Binding-site contacts:
Ligand atom O13 contacts residue TRP38 of chain 1.A at 3.4 Å.
Ligand atom C1 contacts residue LYS37 of chain 1.A at 3.8 Å.
Ligand atom C12 contacts residue TRP38 of chain 1.A at 3.4 Å (hydrophobic).
Ligand atom C6 contacts residue PHE49 of chain 1.A at 4.1 Å (hydrophobic).
Ligand atom C8 contacts residue TRP38 of chain 1.A at 3.9 Å (hydrophobic).
Ligand atom N16 contacts residue TRP38 of chain 1.A at 3.6 Å.
Ligand atom C15 contacts residue TRP38 of chain 1.A at 3.6 Å (hydrophobic).
Ligand atom C2 contacts residue LEU36 of chain 1.A at 4.1 Å (hydrophobic).
Ligand atom C7 contacts residue TRP38 of chain 1.A at 3.8 Å (hydrophobic).
Ligand atom C6 contacts residue GLU39 of chain 1.A at 3.8 Å.
Ligand atom C4 contacts residue GLU39 of chain 1.A at 4.5 Å.
Ligand atom C1 contacts residue TRP38 of chain 1.A at 3.5 Å (hydrophobic).
Ligand atom C3 contacts residue TRP38 of chain 1.A at 3.7 Å (hydrophobic).
Ligand atom C5 contacts residue TRP38 of chain 1.A at 4.0 Å (hydrophobic).
Ligand atom C12 contacts residue GLU39 of chain 1.A at 4.0 Å.
Ligand atom C1 contacts residue GLU39 of chain 1.A at 4.5 Å.
Ligand atom N14 contacts residue TRP38 of chain 1.A at 3.6 Å (h-bond).
Ligand atom C2 contacts residue LYS37 of chain 1.A at 3.3 Å.
Ligand atom C2 contacts residue TRP38 of chain 1.A at 3.6 Å (hydrophobic).
Ligand atom C1 contacts residue LEU36 of chain 1.A at 4.2 Å (hydrophobic).
Ligand atom O13 contacts residue GLU39 of chain 1.A at 2.8 Å (salt-bridge).
Ligand atom C5 contacts residue GLU39 of chain 1.A at 3.8 Å.
Ligand atom S9 contacts residue TRP38 of chain 1.A at 4.0 Å.
Ligand atom C4 contacts residue TRP38 of chain 1.A at 4.0 Å (hydrophobic).
Ligand atom C10 contacts residue TRP38 of chain 1.A at 3.5 Å (hydrophobic).
Ligand atom C11 contacts residue TRP38 of chain 1.A at 3.7 Å (hydrophobic).
Ligand atom C6 contacts residue TRP38 of chain 1.A at 3.7 Å (hydrophobic).
Ligand atom C3 contacts residue LYS37 of chain 1.A at 3.7 Å.

Sequence of chain 1.A:
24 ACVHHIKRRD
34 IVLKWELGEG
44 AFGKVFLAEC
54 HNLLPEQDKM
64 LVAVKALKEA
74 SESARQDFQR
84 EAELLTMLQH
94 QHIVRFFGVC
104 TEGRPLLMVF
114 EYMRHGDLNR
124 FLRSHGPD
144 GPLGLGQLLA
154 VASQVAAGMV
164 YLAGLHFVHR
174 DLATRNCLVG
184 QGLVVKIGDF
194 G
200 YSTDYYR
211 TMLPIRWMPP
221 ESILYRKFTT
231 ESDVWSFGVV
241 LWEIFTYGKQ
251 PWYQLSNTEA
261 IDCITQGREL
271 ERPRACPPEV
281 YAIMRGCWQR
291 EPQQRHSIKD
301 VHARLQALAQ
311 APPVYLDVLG

This small molecule binds to this protein.
Small molecule (SMILES): O=c1[nH]cnc2scc(-c3ccccc3)c12